Sequence of chain 1.E:
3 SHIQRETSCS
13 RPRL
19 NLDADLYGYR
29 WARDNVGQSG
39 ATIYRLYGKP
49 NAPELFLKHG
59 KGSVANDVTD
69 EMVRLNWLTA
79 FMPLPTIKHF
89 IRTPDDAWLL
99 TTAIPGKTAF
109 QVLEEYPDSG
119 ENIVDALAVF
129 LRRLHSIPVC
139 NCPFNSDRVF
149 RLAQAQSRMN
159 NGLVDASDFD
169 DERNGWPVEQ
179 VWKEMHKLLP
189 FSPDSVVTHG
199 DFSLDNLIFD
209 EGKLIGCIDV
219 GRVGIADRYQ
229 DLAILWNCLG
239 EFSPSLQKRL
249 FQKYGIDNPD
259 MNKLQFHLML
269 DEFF

Binding-site contacts:
Ligand atom O7 contacts residue GLN36 of chain 1.E at 3.5 Å (h-bond).
Ligand atom N3 contacts residue ASP168 of chain 1.E at 2.9 Å (salt-bridge).
Ligand atom C13 contacts residue SER3 of chain 1.E at 3.6 Å.
Ligand atom N2 contacts residue ASP269 of chain 1.E at 2.9 Å (salt-bridge).
Ligand atom O8 contacts residue PHE272 of chain 1.E at 3.6 Å (h-bond).
Ligand atom C9 contacts residue ASP166 of chain 1.E at 4.0 Å.
Ligand atom N3 contacts residue PHE167 of chain 1.E at 3.8 Å.
Ligand atom O11 contacts residue ASP168 of chain 1.E at 3.5 Å (salt-bridge).
Ligand atom C18 contacts residue HIS4 of chain 1.E at 3.5 Å.
Ligand atom O5 contacts residue ASP166 of chain 1.E at 3.9 Å.
Ligand atom N2 contacts residue PHE272 of chain 1.E at 2.8 Å (h-bond).
Ligand atom C17 contacts residue SER3 of chain 1.E at 4.0 Å.
Ligand atom C7 contacts residue ASP166 of chain 1.E at 3.7 Å.
Ligand atom C12 contacts residue GLU270 of chain 1.E at 3.4 Å.
Ligand atom O7 contacts residue ASP199 of chain 1.E at 2.6 Å (salt-bridge).
Ligand atom O10 contacts residue ASP166 of chain 1.E at 3.9 Å.
Ligand atom O14 contacts residue CYS236 of chain 1.E at 3.5 Å.
Ligand atom C7 contacts residue ASP168 of chain 1.E at 3.8 Å.
Ligand atom C17 contacts residue GLU239 of chain 1.E at 3.8 Å.
Ligand atom C7 contacts residue GLU270 of chain 1.E at 3.5 Å.
Ligand atom O14 contacts residue GLU239 of chain 1.E at 2.7 Å (salt-bridge).
Ligand atom C16 contacts residue GLU239 of chain 1.E at 3.2 Å.
Ligand atom C15 contacts residue ASP168 of chain 1.E at 3.9 Å.
Ligand atom N3 contacts residue GLU270 of chain 1.E at 2.6 Å (salt-bridge).
Ligand atom C8 contacts residue ASP166 of chain 1.E at 3.6 Å.
Ligand atom O14 contacts residue ASN235 of chain 1.E at 3.5 Å (h-bond).
Ligand atom N3 contacts residue ASP166 of chain 1.E at 2.9 Å (salt-bridge).
Ligand atom O12 contacts residue SER3 of chain 1.E at 2.9 Å (h-bond).
Ligand atom C6 contacts residue PHE272 of chain 1.E at 3.2 Å (hydrophobic).
Ligand atom C5 contacts residue PHE272 of chain 1.E at 3.5 Å (hydrophobic).
Ligand atom C18 contacts residue GLU239 of chain 1.E at 3.3 Å.
Ligand atom C10 contacts residue ASP166 of chain 1.E at 3.5 Å.
Ligand atom C12 contacts residue ASP269 of chain 1.E at 3.6 Å.
Ligand atom O13 contacts residue ASP168 of chain 1.E at 3.2 Å (salt-bridge).
Ligand atom C18 contacts residue CYS236 of chain 1.E at 4.0 Å (hydrophobic).
Ligand atom N1 contacts residue PHE272 of chain 1.E at 2.9 Å (h-bond).
Ligand atom C3 contacts residue ASP199 of chain 1.E at 3.4 Å.
Ligand atom C15 contacts residue ASN235 of chain 1.E at 3.6 Å.
Ligand atom C11 contacts residue ASP269 of chain 1.E at 3.3 Å.
Ligand atom O15 contacts residue HIS4 of chain 1.E at 4.0 Å.

A protein and the small-molecule ligand that binds it are described below.
Small molecule (SMILES): NC[C@H]1O[C@H](O[C@H]2[C@H](O)[C@@H](O[C@H]3O[C@H](CO)[C@@H](O)[C@H](N)[C@H]3O)[C@H](N)C[C@@H]2N)[C@H](O)[C@@H](O)[C@@H]1O